A small-molecule ligand and the protein it binds are described below.
Small molecule (SMILES): CC(=O)N[C@@H]1[C@@H](O)[C@H](O)[C@@H](CO)O[C@H]1O

Binding-site contacts:
Ligand atom C7 contacts residue GLU482 of chain 1.A at 4.2 Å.
Ligand atom C1 contacts residue ASN485 of chain 1.A at 1.4 Å.
Ligand atom C4 contacts residue ASN485 of chain 1.A at 4.2 Å.
Ligand atom O7 contacts residue SER466 of chain 1.A at 4.5 Å.
Ligand atom O7 contacts residue ASN485 of chain 1.A at 3.5 Å (h-bond).
Ligand atom C7 contacts residue ASN485 of chain 1.A at 3.5 Å.
Ligand atom C5 contacts residue ASN485 of chain 1.A at 3.7 Å.
Ligand atom C8 contacts residue LYS469 of chain 1.A at 4.1 Å.
Ligand atom C3 contacts residue ASN485 of chain 1.A at 3.8 Å.
Ligand atom C2 contacts residue ASN485 of chain 1.A at 2.4 Å.
Ligand atom O7 contacts residue ARG465 of chain 1.A at 3.7 Å.
Ligand atom C7 contacts residue ARG465 of chain 1.A at 3.9 Å.
Ligand atom O3 contacts residue ARG465 of chain 1.A at 3.9 Å.
Ligand atom N2 contacts residue ARG465 of chain 1.A at 4.5 Å.
Ligand atom O5 contacts residue ASN485 of chain 1.A at 2.3 Å (h-bond).
Ligand atom N2 contacts residue ASN485 of chain 1.A at 3.0 Å (h-bond).
Ligand atom C8 contacts residue ARG465 of chain 1.A at 3.9 Å.
Ligand atom C8 contacts residue GLU482 of chain 1.A at 3.7 Å.

Sequence of chain 1.A:
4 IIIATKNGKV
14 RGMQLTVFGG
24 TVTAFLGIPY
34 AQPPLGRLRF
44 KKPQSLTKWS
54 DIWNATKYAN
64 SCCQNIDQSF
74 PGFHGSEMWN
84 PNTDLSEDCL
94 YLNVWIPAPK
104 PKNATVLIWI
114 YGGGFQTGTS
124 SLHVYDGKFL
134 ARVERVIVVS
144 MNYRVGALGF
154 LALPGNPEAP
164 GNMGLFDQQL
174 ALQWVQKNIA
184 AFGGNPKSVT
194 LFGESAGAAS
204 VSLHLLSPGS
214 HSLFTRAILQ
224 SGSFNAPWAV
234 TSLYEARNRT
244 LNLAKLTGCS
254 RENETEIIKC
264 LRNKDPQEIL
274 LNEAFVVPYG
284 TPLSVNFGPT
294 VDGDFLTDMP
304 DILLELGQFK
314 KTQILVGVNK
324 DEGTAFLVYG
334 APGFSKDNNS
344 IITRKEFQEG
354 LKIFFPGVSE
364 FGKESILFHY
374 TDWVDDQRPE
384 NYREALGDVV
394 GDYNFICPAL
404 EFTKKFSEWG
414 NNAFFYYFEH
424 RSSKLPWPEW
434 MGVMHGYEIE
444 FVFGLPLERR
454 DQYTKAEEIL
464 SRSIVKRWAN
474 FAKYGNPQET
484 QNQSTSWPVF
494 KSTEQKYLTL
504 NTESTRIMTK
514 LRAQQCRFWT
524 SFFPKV